Sequence of chain 1.A:
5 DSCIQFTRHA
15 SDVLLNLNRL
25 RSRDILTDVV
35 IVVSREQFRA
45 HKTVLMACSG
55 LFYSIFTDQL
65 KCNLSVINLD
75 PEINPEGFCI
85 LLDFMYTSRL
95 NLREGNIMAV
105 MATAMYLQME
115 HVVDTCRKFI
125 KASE

A small-molecule ligand and the protein it binds are described below.
Small molecule (SMILES): CC[C@H](C)[C@H](NC(=O)[C@@H](NC(=O)[C@H](CC1=CN=C2CC=CC=C12)NC(C)=O)C(C)C)C(=O)N1CCC[C@H]1C(N)=O

Binding-site contacts:
Ligand atom CH2 contacts residue PHE10 of chain 2.A at 3.9 Å (hydrophobic).
Ligand atom CD1 contacts residue THR119 of chain 1.A at 3.7 Å.
Ligand atom CZ3 contacts residue LEU94 of chain 1.A at 3.8 Å (hydrophobic).
Ligand atom CE2 contacts residue THR119 of chain 1.A at 3.5 Å.
Ligand atom CA contacts residue GLN9 of chain 2.A at 3.9 Å.
Ligand atom CD1 contacts residue PHE10 of chain 2.A at 3.5 Å (hydrophobic).
Ligand atom O contacts residue THR11 of chain 2.A at 3.0 Å (h-bond).
Ligand atom CA contacts residue GLN9 of chain 2.A at 3.2 Å.
Ligand atom CZ3 contacts residue PHE10 of chain 2.A at 3.8 Å (hydrophobic).
Ligand atom CG contacts residue CYS7 of chain 2.A at 3.7 Å (hydrophobic).
Ligand atom CE2 contacts residue PHE10 of chain 2.A at 3.5 Å (hydrophobic).
Ligand atom CG1 contacts residue THR11 of chain 2.A at 3.7 Å.
Ligand atom NE1 contacts residue HIS115 of chain 1.A at 3.2 Å (h-bond).
Ligand atom CZ2 contacts residue THR119 of chain 1.A at 3.8 Å.
Ligand atom C contacts residue PHE10 of chain 2.A at 3.6 Å (hydrophobic).
Ligand atom NE1 contacts residue THR119 of chain 1.A at 3.5 Å.
Ligand atom CE3 contacts residue GLN9 of chain 2.A at 3.5 Å.
Ligand atom CA contacts residue PHE10 of chain 2.A at 3.7 Å (hydrophobic).
Ligand atom CG contacts residue PHE10 of chain 2.A at 3.8 Å (hydrophobic).
Ligand atom CH2 contacts residue PHE88 of chain 1.A at 3.5 Å (hydrophobic).
Ligand atom N contacts residue GLN9 of chain 2.A at 2.8 Å (h-bond).
Ligand atom CG contacts residue THR119 of chain 1.A at 3.9 Å.
Ligand atom CB contacts residue GLN9 of chain 2.A at 3.8 Å.
Ligand atom CE3 contacts residue ILE8 of chain 2.A at 3.5 Å (hydrophobic).
Ligand atom O contacts residue GLN9 of chain 2.A at 3.6 Å.
Ligand atom O contacts residue ILE8 of chain 2.A at 3.6 Å.
Ligand atom CE2 contacts residue HIS115 of chain 1.A at 3.6 Å.
Ligand atom O contacts residue GLN9 of chain 2.A at 2.9 Å (h-bond).
Ligand atom CG2 contacts residue THR11 of chain 2.A at 3.6 Å.
Ligand atom CZ2 contacts residue PHE10 of chain 2.A at 3.9 Å (hydrophobic).
Ligand atom CD contacts residue CYS7 of chain 2.A at 3.2 Å (hydrophobic).
Ligand atom NE1 contacts residue PHE10 of chain 2.A at 3.3 Å.
Ligand atom CZ2 contacts residue HIS115 of chain 1.A at 3.4 Å.
Ligand atom C contacts residue GLN9 of chain 2.A at 3.5 Å.
Ligand atom CE3 contacts residue PHE10 of chain 2.A at 3.5 Å (hydrophobic).
Ligand atom CG2 contacts residue GLN9 of chain 2.A at 3.7 Å.
Ligand atom CD2 contacts residue PHE10 of chain 2.A at 3.8 Å (hydrophobic).
Ligand atom CZ3 contacts residue PHE88 of chain 1.A at 3.8 Å (hydrophobic).
Ligand atom O contacts residue PHE10 of chain 2.A at 3.5 Å.
Ligand atom CB contacts residue GLN9 of chain 2.A at 3.9 Å.

Sequence of chain 2.A:
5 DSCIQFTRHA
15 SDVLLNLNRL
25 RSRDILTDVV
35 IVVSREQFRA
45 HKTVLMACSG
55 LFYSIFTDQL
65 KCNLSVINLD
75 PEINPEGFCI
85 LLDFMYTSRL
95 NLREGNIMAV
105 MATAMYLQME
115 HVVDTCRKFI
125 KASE